Binding-site contacts:
Ligand atom C4 contacts residue ASN269 of chain 14.F at 3.7 Å.
Ligand atom C7 contacts residue TRP97 of chain 14.F at 3.3 Å (hydrophobic).
Ligand atom O7 contacts residue TRP97 of chain 14.F at 3.8 Å.
Ligand atom N2 contacts residue TRP97 of chain 14.F at 2.4 Å (h-bond).
Ligand atom O3 contacts residue PRO95 of chain 14.F at 4.4 Å.
Ligand atom O3 contacts residue ASN269 of chain 14.F at 4.4 Å.
Ligand atom C3 contacts residue ASN269 of chain 14.F at 3.1 Å.
Ligand atom N2 contacts residue ASN269 of chain 14.F at 2.8 Å (h-bond).
Ligand atom C4 contacts residue TRP97 of chain 14.F at 4.1 Å (hydrophobic).
Ligand atom C7 contacts residue ASN269 of chain 14.F at 3.5 Å.
Ligand atom C3 contacts residue TRP97 of chain 14.F at 2.7 Å (hydrophobic).
Ligand atom O5 contacts residue ASN269 of chain 14.F at 2.4 Å (h-bond).
Ligand atom C6 contacts residue ASN269 of chain 14.F at 4.3 Å.
Ligand atom O7 contacts residue ASN269 of chain 14.F at 3.4 Å (h-bond).
Ligand atom C2 contacts residue TRP97 of chain 14.F at 3.1 Å (hydrophobic).
Ligand atom C8 contacts residue PRO99 of chain 14.F at 3.9 Å (hydrophobic).
Ligand atom C1 contacts residue TRP97 of chain 14.F at 4.2 Å (hydrophobic).
Ligand atom O4 contacts residue TRP97 of chain 14.F at 3.8 Å.
Ligand atom C5 contacts residue ASN269 of chain 14.F at 3.0 Å.
Ligand atom O3 contacts residue TRP97 of chain 14.F at 2.5 Å (h-bond).
Ligand atom C2 contacts residue ASN269 of chain 14.F at 2.5 Å.
Ligand atom C8 contacts residue TRP97 of chain 14.F at 4.0 Å (hydrophobic).
Ligand atom C1 contacts residue ASN269 of chain 14.F at 1.4 Å.

Sequence of chain 14.F:
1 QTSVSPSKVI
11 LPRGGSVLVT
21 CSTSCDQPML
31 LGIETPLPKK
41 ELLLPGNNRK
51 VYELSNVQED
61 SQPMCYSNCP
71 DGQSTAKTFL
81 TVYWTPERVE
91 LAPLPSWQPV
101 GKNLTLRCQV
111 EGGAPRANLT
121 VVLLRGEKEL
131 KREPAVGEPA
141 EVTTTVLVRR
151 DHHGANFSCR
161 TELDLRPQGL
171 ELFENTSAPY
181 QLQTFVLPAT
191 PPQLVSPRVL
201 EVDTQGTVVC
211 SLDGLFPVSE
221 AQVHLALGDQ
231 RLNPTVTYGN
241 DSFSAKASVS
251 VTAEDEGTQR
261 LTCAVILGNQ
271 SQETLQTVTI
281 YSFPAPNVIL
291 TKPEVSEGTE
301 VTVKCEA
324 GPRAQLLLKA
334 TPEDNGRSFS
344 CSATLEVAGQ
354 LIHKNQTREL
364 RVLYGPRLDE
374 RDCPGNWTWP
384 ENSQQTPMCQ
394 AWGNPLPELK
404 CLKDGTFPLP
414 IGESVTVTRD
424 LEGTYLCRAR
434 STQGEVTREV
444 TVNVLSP

The protein below binds the small molecule below.
Small molecule (SMILES): CC(=O)N[C@@H]1[C@@H](O)[C@H](O)[C@@H](CO)O[C@H]1O